Sequence of chain 1.A:
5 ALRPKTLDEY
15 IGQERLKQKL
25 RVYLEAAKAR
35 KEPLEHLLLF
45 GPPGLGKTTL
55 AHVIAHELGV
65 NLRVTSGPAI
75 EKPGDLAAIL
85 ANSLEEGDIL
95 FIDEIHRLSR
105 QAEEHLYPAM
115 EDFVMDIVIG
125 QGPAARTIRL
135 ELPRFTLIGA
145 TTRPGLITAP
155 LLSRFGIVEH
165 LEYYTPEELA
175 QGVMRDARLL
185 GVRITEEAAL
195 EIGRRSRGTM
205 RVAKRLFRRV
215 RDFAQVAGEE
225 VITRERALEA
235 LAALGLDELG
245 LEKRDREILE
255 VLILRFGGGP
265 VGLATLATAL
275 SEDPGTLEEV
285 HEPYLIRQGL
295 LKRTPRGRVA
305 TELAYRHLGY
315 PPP

Binding-site contacts:
Ligand atom O2A contacts residue ARG7 of chain 1.B at 2.8 Å (salt-bridge).
Ligand atom O3G contacts residue MG1 of chain 1.T at 3.5 Å.
Ligand atom O1A contacts residue LYS51 of chain 1.B at 3.4 Å (salt-bridge).
Ligand atom C3' contacts residue ARG7 of chain 1.B at 3.8 Å.
Ligand atom C2 contacts residue PRO8 of chain 1.B at 3.7 Å (hydrophobic).
Ligand atom O3B contacts residue GLY48 of chain 1.B at 3.0 Å (h-bond).
Ligand atom O3' contacts residue ALA5 of chain 1.B at 3.6 Å.
Ligand atom S1G contacts residue THR52 of chain 1.B at 3.8 Å.
Ligand atom O3' contacts residue LYS208 of chain 1.B at 3.3 Å.
Ligand atom O1A contacts residue GLY50 of chain 1.B at 3.1 Å.
Ligand atom O1A contacts residue THR52 of chain 1.B at 3.7 Å.
Ligand atom C2' contacts residue THR53 of chain 1.B at 3.5 Å.
Ligand atom O3A contacts residue ARG205 of chain 1.B at 3.3 Å (salt-bridge).
Ligand atom N7 contacts residue TYR168 of chain 1.B at 3.4 Å (h-bond).
Ligand atom O2A contacts residue ARG205 of chain 1.B at 3.8 Å.
Ligand atom N9 contacts residue MET204 of chain 1.B at 3.5 Å.
Ligand atom C5' contacts residue ARG205 of chain 1.B at 3.8 Å.
Ligand atom PA contacts residue GLU115 of chain 1.A at 3.8 Å.
Ligand atom N6 contacts residue TYR168 of chain 1.B at 3.7 Å.
Ligand atom C4 contacts residue MET204 of chain 1.B at 3.7 Å (hydrophobic).
Ligand atom O2' contacts residue ARG7 of chain 1.B at 3.8 Å.
Ligand atom O2A contacts residue GLU115 of chain 1.A at 2.7 Å (salt-bridge).
Ligand atom O1A contacts residue THR53 of chain 1.B at 3.3 Å.
Ligand atom O1B contacts residue LYS51 of chain 1.B at 2.8 Å (salt-bridge).
Ligand atom PG contacts residue ARG158 of chain 1.A at 3.8 Å.
Ligand atom O2G contacts residue ARG158 of chain 1.A at 2.5 Å (salt-bridge).
Ligand atom O2B contacts residue THR52 of chain 1.B at 3.1 Å (h-bond).
Ligand atom C5' contacts residue GLU115 of chain 1.A at 3.6 Å.
Ligand atom C8 contacts residue MET204 of chain 1.B at 3.7 Å (hydrophobic).
Ligand atom O2G contacts residue ARG205 of chain 1.B at 3.0 Å (salt-bridge).
Ligand atom O1B contacts residue GLY50 of chain 1.B at 2.7 Å (h-bond).
Ligand atom N7 contacts residue GLY50 of chain 1.B at 3.6 Å.
Ligand atom N6 contacts residue TYR14 of chain 1.B at 3.7 Å.
Ligand atom N6 contacts residue ILE15 of chain 1.B at 3.4 Å (h-bond).
Ligand atom O1B contacts residue LEU49 of chain 1.B at 3.3 Å (h-bond).
Ligand atom C8 contacts residue GLY50 of chain 1.B at 3.7 Å.
Ligand atom S1G contacts residue ARG158 of chain 1.A at 3.4 Å (salt-bridge).
Ligand atom N7 contacts residue LEU49 of chain 1.B at 3.6 Å.
Ligand atom N1 contacts residue ILE15 of chain 1.B at 3.5 Å.
Ligand atom O2' contacts residue LEU6 of chain 1.B at 3.0 Å (h-bond).

Sequence of chain 1.B:
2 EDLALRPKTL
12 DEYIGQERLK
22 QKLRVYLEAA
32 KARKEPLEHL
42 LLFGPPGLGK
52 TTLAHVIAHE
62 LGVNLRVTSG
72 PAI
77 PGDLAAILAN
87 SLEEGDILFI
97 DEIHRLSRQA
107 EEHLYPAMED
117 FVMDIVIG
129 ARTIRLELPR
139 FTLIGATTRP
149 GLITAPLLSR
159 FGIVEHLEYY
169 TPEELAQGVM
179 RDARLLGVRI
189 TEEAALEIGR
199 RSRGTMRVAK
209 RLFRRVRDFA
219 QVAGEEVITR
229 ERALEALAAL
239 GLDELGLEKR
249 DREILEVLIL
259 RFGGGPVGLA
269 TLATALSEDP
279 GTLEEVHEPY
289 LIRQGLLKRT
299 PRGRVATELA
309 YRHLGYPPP

The small molecule below binds the protein below.
Small molecule (SMILES): Nc1ncnc2c1ncn2[C@@H]1O[C@H](COP(=O)(O)OP(=O)(O)OP(O)(O)=S)[C@@H](O)[C@H]1O